Binding-site contacts:
Ligand atom N51 contacts residue ILE146 of chain 1.A at 3.3 Å (h-bond).
Ligand atom C9 contacts residue PHE168 of chain 1.A at 3.7 Å (hydrophobic).
Ligand atom O29 contacts residue ALA166 of chain 1.A at 3.5 Å.
Ligand atom C18 contacts residue ILE99 of chain 1.A at 3.7 Å (hydrophobic).
Ligand atom C12 contacts residue TYR39 of chain 1.A at 3.7 Å (hydrophobic).
Ligand atom N21 contacts residue GLU72 of chain 1.A at 2.9 Å (salt-bridge).
Ligand atom C2 contacts residue MET104 of chain 1.A at 3.0 Å (hydrophobic).
Ligand atom C54 contacts residue ILE146 of chain 1.A at 3.0 Å (hydrophobic).
Ligand atom C20 contacts residue LYS57 of chain 1.A at 3.6 Å.
Ligand atom N3 contacts residue PHE103 of chain 1.A at 3.7 Å.
Ligand atom C52 contacts residue ASP167 of chain 1.A at 3.2 Å.
Ligand atom C25 contacts residue ASP167 of chain 1.A at 3.5 Å.
Ligand atom C17 contacts residue GLU72 of chain 1.A at 3.2 Å.
Ligand atom C17 contacts residue MET76 of chain 1.A at 3.7 Å (hydrophobic).
Ligand atom N3 contacts residue MET104 of chain 1.A at 3.0 Å (h-bond).
Ligand atom N13 contacts residue THR101 of chain 1.A at 3.0 Å (h-bond).
Ligand atom C54 contacts residue HIS147 of chain 1.A at 3.4 Å.
Ligand atom C29 contacts residue GLU72 of chain 1.A at 3.5 Å.
Ligand atom O29 contacts residue VAL85 of chain 1.A at 3.2 Å.
Ligand atom C11 contacts residue PHE168 of chain 1.A at 3.4 Å (hydrophobic).
Ligand atom O29 contacts residue ASP167 of chain 1.A at 3.0 Å (salt-bridge).
Ligand atom C19 contacts residue THR101 of chain 1.A at 3.6 Å.
Ligand atom C12 contacts residue PHE168 of chain 1.A at 3.7 Å (hydrophobic).
Ligand atom C50 contacts residue ILE146 of chain 1.A at 2.9 Å (hydrophobic).
Ligand atom C52 contacts residue ILE146 of chain 1.A at 3.7 Å (hydrophobic).
Ligand atom C14 contacts residue THR101 of chain 1.A at 3.5 Å.
Ligand atom N21 contacts residue MET76 of chain 1.A at 3.3 Å (h-bond).
Ligand atom C1 contacts residue LEU34 of chain 1.A at 3.6 Å (hydrophobic).
Ligand atom C22 contacts residue ASP167 of chain 1.A at 3.5 Å.
Ligand atom C23 contacts residue ASP167 of chain 1.A at 3.7 Å.
Ligand atom N10 contacts residue PHE168 of chain 1.A at 3.5 Å.
Ligand atom C18 contacts residue LYS57 of chain 1.A at 3.7 Å.
Ligand atom N8 contacts residue ALA55 of chain 1.A at 3.6 Å.
Ligand atom C16 contacts residue GLU72 of chain 1.A at 3.4 Å.
Ligand atom C53 contacts residue ASP167 of chain 1.A at 3.5 Å.
Ligand atom C16 contacts residue MET76 of chain 1.A at 3.7 Å (hydrophobic).
Ligand atom C52 contacts residue HIS147 of chain 1.A at 3.1 Å.
Ligand atom C6 contacts residue LEU34 of chain 1.A at 3.4 Å (hydrophobic).
Ligand atom C20 contacts residue ALA55 of chain 1.A at 3.7 Å (hydrophobic).
Ligand atom C22 contacts residue VAL85 of chain 1.A at 3.7 Å (hydrophobic).

This small molecule binds to this protein.
Small molecule (SMILES): Cc1ccc(NC(=O)c2ccc(CN3CCN(C)CC3)cc2)cc1Nc1nccc(-c2cccnc2)n1

Sequence of chain 1.A:
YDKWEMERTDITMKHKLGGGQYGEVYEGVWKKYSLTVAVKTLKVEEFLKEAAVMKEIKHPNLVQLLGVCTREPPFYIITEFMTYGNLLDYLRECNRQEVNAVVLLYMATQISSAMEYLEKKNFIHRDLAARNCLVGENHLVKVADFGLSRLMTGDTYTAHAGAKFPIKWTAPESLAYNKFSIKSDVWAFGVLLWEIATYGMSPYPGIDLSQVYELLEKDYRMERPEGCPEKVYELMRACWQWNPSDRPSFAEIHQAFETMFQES